Binding-site contacts:
Ligand atom O4 contacts residue LEU919 of chain 1.C at 4.5 Å.
Ligand atom C1 contacts residue ASN714 of chain 1.C at 1.4 Å.
Ligand atom C8 contacts residue THR713 of chain 1.C at 4.2 Å.
Ligand atom O5 contacts residue ASN714 of chain 1.C at 2.4 Å (h-bond).
Ligand atom C2 contacts residue ASN714 of chain 1.C at 2.5 Å.
Ligand atom C7 contacts residue ASN714 of chain 1.C at 3.2 Å.
Ligand atom C8 contacts residue ASN714 of chain 1.C at 3.9 Å.
Ligand atom C4 contacts residue ASN714 of chain 1.C at 4.2 Å.
Ligand atom C5 contacts residue LEU919 of chain 1.C at 4.3 Å (hydrophobic).
Ligand atom C5 contacts residue ASN714 of chain 1.C at 3.6 Å.
Ligand atom O7 contacts residue ASN714 of chain 1.C at 3.3 Å (h-bond).
Ligand atom C3 contacts residue ASN714 of chain 1.C at 3.8 Å.
Ligand atom N2 contacts residue ASN714 of chain 1.C at 2.9 Å (h-bond).
Ligand atom C3 contacts residue LEU919 of chain 1.C at 4.1 Å (hydrophobic).
Ligand atom O7 contacts residue GLN1068 of chain 1.C at 4.4 Å.

The small molecule below binds the protein below.
Small molecule (SMILES): CC(=O)N[C@@H]1[C@@H](O)[C@H](O)[C@@H](CO)O[C@H]1O

Sequence of chain 1.C:
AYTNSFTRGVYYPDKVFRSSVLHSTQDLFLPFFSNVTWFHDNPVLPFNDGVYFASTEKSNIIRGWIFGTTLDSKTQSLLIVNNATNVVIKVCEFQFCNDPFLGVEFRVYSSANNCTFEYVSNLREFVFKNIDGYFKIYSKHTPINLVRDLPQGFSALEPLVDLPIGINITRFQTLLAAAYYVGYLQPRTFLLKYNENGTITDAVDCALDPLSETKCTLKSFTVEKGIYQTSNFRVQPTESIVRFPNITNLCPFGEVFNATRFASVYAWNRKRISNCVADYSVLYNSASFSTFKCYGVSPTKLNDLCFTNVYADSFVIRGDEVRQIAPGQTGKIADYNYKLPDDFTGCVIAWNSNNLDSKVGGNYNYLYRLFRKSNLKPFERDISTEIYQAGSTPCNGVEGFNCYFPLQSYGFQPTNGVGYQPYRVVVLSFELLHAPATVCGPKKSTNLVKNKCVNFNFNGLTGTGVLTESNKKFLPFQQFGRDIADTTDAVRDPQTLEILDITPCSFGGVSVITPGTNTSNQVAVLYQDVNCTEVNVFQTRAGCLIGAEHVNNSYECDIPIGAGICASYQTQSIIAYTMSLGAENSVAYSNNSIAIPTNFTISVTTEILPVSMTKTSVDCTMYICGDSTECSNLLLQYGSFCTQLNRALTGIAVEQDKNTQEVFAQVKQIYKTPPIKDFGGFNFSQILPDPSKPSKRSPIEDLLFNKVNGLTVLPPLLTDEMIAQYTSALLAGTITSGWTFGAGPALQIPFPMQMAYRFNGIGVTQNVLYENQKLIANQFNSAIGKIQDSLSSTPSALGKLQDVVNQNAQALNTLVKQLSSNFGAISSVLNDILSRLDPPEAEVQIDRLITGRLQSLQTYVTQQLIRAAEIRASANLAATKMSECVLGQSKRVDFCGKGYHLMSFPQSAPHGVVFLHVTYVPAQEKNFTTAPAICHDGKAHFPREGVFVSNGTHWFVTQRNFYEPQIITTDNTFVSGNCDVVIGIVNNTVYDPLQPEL